Binding-site contacts:
Ligand atom C5 contacts residue ARG188 of chain 1.A at 3.8 Å.
Ligand atom O5' contacts residue HIS484 of chain 1.A at 3.6 Å.
Ligand atom C2' contacts residue ARG188 of chain 1.A at 4.1 Å.
Ligand atom N3 contacts residue GLN186 of chain 1.A at 3.5 Å (h-bond).
Ligand atom O2 contacts residue ASP187 of chain 1.A at 3.7 Å.
Ligand atom O4' contacts residue HIS484 of chain 1.A at 3.1 Å (h-bond).
Ligand atom C6 contacts residue GLU185 of chain 1.A at 3.9 Å.
Ligand atom C2 contacts residue ARG188 of chain 1.A at 3.5 Å.
Ligand atom N3 contacts residue GLU185 of chain 1.A at 3.1 Å (salt-bridge).
Ligand atom C1' contacts residue LEU483 of chain 1.A at 3.6 Å (hydrophobic).
Ligand atom N4 contacts residue GLU185 of chain 1.A at 3.9 Å.
Ligand atom C4' contacts residue LEU482 of chain 1.A at 3.9 Å (hydrophobic).
Ligand atom C4 contacts residue GLU185 of chain 1.A at 3.6 Å.
Ligand atom C3' contacts residue LEU483 of chain 1.A at 3.8 Å (hydrophobic).
Ligand atom O2 contacts residue GLN186 of chain 1.A at 3.2 Å.
Ligand atom O2 contacts residue ARG188 of chain 1.A at 3.4 Å (salt-bridge).
Ligand atom C5 contacts residue GLU185 of chain 1.A at 4.0 Å.
Ligand atom C2 contacts residue GLU185 of chain 1.A at 3.0 Å.
Ligand atom N4 contacts residue ASP187 of chain 1.A at 2.8 Å (salt-bridge).
Ligand atom N3 contacts residue ASP187 of chain 1.A at 3.4 Å (salt-bridge).
Ligand atom C2 contacts residue ASP187 of chain 1.A at 4.0 Å.
Ligand atom C2 contacts residue GLN186 of chain 1.A at 3.7 Å.
Ligand atom C2 contacts residue LEU189 of chain 1.A at 3.8 Å (hydrophobic).
Ligand atom N1 contacts residue HIS484 of chain 1.A at 3.6 Å (h-bond).
Ligand atom C4 contacts residue ASP187 of chain 1.A at 3.5 Å.
Ligand atom O2 contacts residue LEU189 of chain 1.A at 2.9 Å (h-bond).
Ligand atom C4 contacts residue ARG188 of chain 1.A at 3.7 Å.
Ligand atom O3G contacts residue HIS484 of chain 1.A at 2.7 Å (h-bond).
Ligand atom O2G contacts residue HIS484 of chain 1.A at 3.5 Å (h-bond).
Ligand atom O2 contacts residue GLU185 of chain 1.A at 3.2 Å (salt-bridge).
Ligand atom N4 contacts residue ARG188 of chain 1.A at 4.0 Å.
Ligand atom C1' contacts residue GLU185 of chain 1.A at 4.1 Å.
Ligand atom O4' contacts residue LEU483 of chain 1.A at 3.9 Å.
Ligand atom PG contacts residue HIS484 of chain 1.A at 3.7 Å.
Ligand atom C4' contacts residue LEU483 of chain 1.A at 3.9 Å (hydrophobic).
Ligand atom N3 contacts residue ARG188 of chain 1.A at 3.3 Å (salt-bridge).
Ligand atom C1' contacts residue HIS484 of chain 1.A at 3.6 Å.
Ligand atom N1 contacts residue GLU185 of chain 1.A at 3.4 Å (salt-bridge).
Ligand atom C6 contacts residue HIS484 of chain 1.A at 3.7 Å.
Ligand atom O1A contacts residue ARG188 of chain 1.A at 3.0 Å (salt-bridge).

This small molecule binds to this protein.
Small molecule (SMILES): Nc1ccn([C@H]2CC[C@@H](CO[P](=O)(O)O[P](=O)(O)OP(=O)(O)O)O2)c(=O)n1

Sequence of chain 1.A:
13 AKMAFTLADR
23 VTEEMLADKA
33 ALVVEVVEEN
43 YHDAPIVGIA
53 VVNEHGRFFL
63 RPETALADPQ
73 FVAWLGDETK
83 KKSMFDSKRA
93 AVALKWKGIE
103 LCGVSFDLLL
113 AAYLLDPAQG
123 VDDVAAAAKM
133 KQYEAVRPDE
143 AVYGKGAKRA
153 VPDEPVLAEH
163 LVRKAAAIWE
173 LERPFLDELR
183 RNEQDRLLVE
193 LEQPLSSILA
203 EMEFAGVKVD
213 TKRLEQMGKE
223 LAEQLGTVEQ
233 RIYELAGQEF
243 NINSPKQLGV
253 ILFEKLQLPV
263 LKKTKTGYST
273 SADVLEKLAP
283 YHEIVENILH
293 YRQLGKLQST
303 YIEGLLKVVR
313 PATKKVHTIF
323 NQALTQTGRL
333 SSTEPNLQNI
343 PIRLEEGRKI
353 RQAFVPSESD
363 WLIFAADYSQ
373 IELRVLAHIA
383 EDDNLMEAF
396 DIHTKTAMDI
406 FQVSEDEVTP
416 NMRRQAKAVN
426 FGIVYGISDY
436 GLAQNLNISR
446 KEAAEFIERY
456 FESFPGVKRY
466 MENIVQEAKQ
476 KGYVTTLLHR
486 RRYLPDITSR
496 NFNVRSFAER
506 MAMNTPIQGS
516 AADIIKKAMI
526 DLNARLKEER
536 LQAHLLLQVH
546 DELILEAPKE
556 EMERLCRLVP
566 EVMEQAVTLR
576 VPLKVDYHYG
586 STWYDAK